Sequence of chain 1.C:
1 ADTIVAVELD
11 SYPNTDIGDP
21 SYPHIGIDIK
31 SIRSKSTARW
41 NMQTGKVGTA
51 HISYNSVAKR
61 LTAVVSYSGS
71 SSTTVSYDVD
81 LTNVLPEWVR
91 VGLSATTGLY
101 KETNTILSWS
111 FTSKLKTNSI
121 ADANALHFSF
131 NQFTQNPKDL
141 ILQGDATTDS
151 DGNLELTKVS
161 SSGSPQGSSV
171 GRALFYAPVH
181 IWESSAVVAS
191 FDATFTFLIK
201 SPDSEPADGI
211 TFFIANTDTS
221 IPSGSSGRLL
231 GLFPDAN

Sequence of chain 1.D:
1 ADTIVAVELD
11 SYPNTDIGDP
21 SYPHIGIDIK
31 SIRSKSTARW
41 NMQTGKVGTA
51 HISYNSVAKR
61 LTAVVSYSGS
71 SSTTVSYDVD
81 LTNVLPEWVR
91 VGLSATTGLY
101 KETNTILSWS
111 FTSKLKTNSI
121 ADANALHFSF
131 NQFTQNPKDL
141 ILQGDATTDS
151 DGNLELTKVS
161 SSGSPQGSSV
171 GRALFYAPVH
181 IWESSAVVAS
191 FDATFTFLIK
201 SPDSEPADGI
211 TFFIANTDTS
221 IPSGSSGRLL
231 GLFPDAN

Binding-site contacts:
Ligand atom CA contacts residue ASN124 of chain 1.D at 4.4 Å.
Ligand atom C contacts residue PHE130 of chain 1.C at 3.7 Å (hydrophobic).
Ligand atom CG contacts residue VAL179 of chain 1.D at 3.9 Å (hydrophobic).
Ligand atom CB contacts residue SER113 of chain 1.D at 3.8 Å.
Ligand atom N contacts residue TRP88 of chain 1.D at 4.5 Å.
Ligand atom CB contacts residue LEU115 of chain 1.D at 3.9 Å (hydrophobic).
Ligand atom O contacts residue ALA125 of chain 1.D at 4.5 Å.
Ligand atom CA contacts residue HIS180 of chain 1.D at 4.0 Å.
Ligand atom CB contacts residue HIS180 of chain 1.D at 3.5 Å.
Ligand atom CG contacts residue ASN124 of chain 1.D at 4.4 Å.
Ligand atom O contacts residue ASN124 of chain 1.D at 4.1 Å.
Ligand atom N contacts residue LEU126 of chain 1.D at 4.0 Å.
Ligand atom CB contacts residue LYS114 of chain 1.D at 4.4 Å.
Ligand atom CB contacts residue ASN124 of chain 1.D at 3.8 Å.
Ligand atom CG contacts residue LYS114 of chain 1.D at 3.7 Å.
Ligand atom CA contacts residue ASP139 of chain 1.C at 4.4 Å.
Ligand atom N contacts residue SER113 of chain 1.D at 4.1 Å.
Ligand atom CG contacts residue LEU115 of chain 1.D at 3.9 Å (hydrophobic).
Ligand atom CA contacts residue LEU126 of chain 1.D at 3.7 Å (hydrophobic).
Ligand atom O contacts residue HIS180 of chain 1.D at 4.2 Å.
Ligand atom C contacts residue ASN124 of chain 1.D at 3.7 Å.
Ligand atom CB contacts residue ALA125 of chain 1.D at 3.9 Å (hydrophobic).
Ligand atom CA contacts residue SER113 of chain 1.D at 3.9 Å.
Ligand atom O contacts residue PHE130 of chain 1.C at 3.1 Å.
Ligand atom N contacts residue VAL179 of chain 1.D at 3.5 Å.
Ligand atom CG contacts residue LEU126 of chain 1.D at 4.5 Å (hydrophobic).
Ligand atom N contacts residue PRO178 of chain 1.D at 4.2 Å.
Ligand atom C contacts residue SER129 of chain 1.C at 4.0 Å.
Ligand atom C contacts residue LEU126 of chain 1.D at 4.3 Å (hydrophobic).
Ligand atom O contacts residue ASP139 of chain 1.C at 2.7 Å (salt-bridge).
Ligand atom N contacts residue HIS180 of chain 1.D at 2.7 Å (h-bond).
Ligand atom CB contacts residue LEU126 of chain 1.D at 4.3 Å (hydrophobic).
Ligand atom C contacts residue ASP139 of chain 1.C at 3.6 Å.
Ligand atom N contacts residue ASP139 of chain 1.C at 3.8 Å.
Ligand atom CA contacts residue ALA125 of chain 1.D at 3.6 Å (hydrophobic).
Ligand atom C contacts residue ALA125 of chain 1.D at 3.4 Å (hydrophobic).
Ligand atom CG contacts residue HIS180 of chain 1.D at 3.0 Å.
Ligand atom CG contacts residue SER113 of chain 1.D at 2.7 Å.

The protein below binds the small molecule below.
Small molecule (SMILES): CC[C@H](N)C(=O)O